Sequence of chain 2.A:
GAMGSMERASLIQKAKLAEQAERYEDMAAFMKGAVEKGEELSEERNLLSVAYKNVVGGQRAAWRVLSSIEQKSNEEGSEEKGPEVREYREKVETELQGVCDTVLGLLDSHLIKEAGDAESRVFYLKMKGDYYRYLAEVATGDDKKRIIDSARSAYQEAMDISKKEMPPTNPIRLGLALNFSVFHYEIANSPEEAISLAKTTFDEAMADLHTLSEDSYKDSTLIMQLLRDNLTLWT

The small molecule below binds the protein below.
Small molecule (SMILES): CC[C@H](C)[C@H](NC(=O)[C@H](COP(=O)(O)O)NC(=O)CNC(=O)[C@H](C)N)C(=O)N1CCC[C@H]1C(=O)NCC(=O)N[C@@H](CCCN=C(N)N)C(=O)N[C@@H](C)C(=O)N[C@@H](CO)C(=O)O

Binding-site contacts:
Ligand atom C contacts residue GLU19 of chain 2.A at 3.6 Å.
Ligand atom CA contacts residue ASN55 of chain 2.A at 3.4 Å.
Ligand atom CA contacts residue ASN231 of chain 2.A at 3.5 Å.
Ligand atom CB contacts residue GLU19 of chain 2.A at 3.2 Å.
Ligand atom O1P contacts residue ARG61 of chain 2.A at 2.9 Å (salt-bridge).
Ligand atom NH1 contacts residue ASN55 of chain 2.A at 3.6 Å (h-bond).
Ligand atom C contacts residue ASN231 of chain 2.A at 3.6 Å.
Ligand atom N contacts residue VAL51 of chain 2.A at 3.6 Å.
Ligand atom O contacts residue VAL51 of chain 2.A at 3.6 Å.
Ligand atom O contacts residue ASN231 of chain 2.A at 2.9 Å (h-bond).
Ligand atom OG contacts residue GLU19 of chain 2.A at 2.6 Å (salt-bridge).
Ligand atom C contacts residue ASN55 of chain 2.A at 3.5 Å.
Ligand atom C contacts residue ASN180 of chain 2.A at 3.6 Å.
Ligand atom N contacts residue GLU19 of chain 2.A at 2.6 Å (salt-bridge).
Ligand atom O contacts residue GLU187 of chain 2.A at 3.1 Å (salt-bridge).
Ligand atom CD1 contacts residue TZH1 of chain 2.D at 3.6 Å.
Ligand atom CB contacts residue ASN55 of chain 2.A at 3.4 Å.
Ligand atom CB contacts residue TRP235 of chain 2.A at 3.3 Å (hydrophobic).
Ligand atom O contacts residue LYS54 of chain 2.A at 3.6 Å.
Ligand atom CB contacts residue ASN180 of chain 2.A at 3.2 Å.
Ligand atom CG1 contacts residue LEU179 of chain 2.A at 3.6 Å (hydrophobic).
Ligand atom O contacts residue TZH1 of chain 2.D at 2.9 Å.
Ligand atom CG2 contacts residue TZH1 of chain 2.D at 3.6 Å.
Ligand atom N contacts residue ASN180 of chain 2.A at 2.9 Å (h-bond).
Ligand atom O2P contacts residue ARG134 of chain 2.A at 2.8 Å (salt-bridge).
Ligand atom N contacts residue ASN231 of chain 2.A at 2.9 Å (h-bond).
Ligand atom CD contacts residue ASN55 of chain 2.A at 3.0 Å.
Ligand atom O2P contacts residue ARG61 of chain 2.A at 2.8 Å (salt-bridge).
Ligand atom CA contacts residue GLU19 of chain 2.A at 3.5 Å.
Ligand atom NH2 contacts residue GLY58 of chain 2.A at 3.6 Å.
Ligand atom O contacts residue LYS54 of chain 2.A at 3.5 Å.
Ligand atom CB contacts residue GLU187 of chain 2.A at 3.2 Å.
Ligand atom N contacts residue LEU234 of chain 2.A at 3.2 Å.
Ligand atom N contacts residue LEU179 of chain 2.A at 3.5 Å.
Ligand atom O contacts residue VAL51 of chain 2.A at 3.6 Å.
Ligand atom O3P contacts residue TYR135 of chain 2.A at 2.5 Å (h-bond).
Ligand atom O contacts residue ASN55 of chain 2.A at 2.9 Å (h-bond).
Ligand atom O contacts residue VAL183 of chain 2.A at 3.6 Å.
Ligand atom CA contacts residue ASN180 of chain 2.A at 3.3 Å.
Ligand atom O3P contacts residue ARG134 of chain 2.A at 2.8 Å (salt-bridge).